Sequence of chain 1.B:
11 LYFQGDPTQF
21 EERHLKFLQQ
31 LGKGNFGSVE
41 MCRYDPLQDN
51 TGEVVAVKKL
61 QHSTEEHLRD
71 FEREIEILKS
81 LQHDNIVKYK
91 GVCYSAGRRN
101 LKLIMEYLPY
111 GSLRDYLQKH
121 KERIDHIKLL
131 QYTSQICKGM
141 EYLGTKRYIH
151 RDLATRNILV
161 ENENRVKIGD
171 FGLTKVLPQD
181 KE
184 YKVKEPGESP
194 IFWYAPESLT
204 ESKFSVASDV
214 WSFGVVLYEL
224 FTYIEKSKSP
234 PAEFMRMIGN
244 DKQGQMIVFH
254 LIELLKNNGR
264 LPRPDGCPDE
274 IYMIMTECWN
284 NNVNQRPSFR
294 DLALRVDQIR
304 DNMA

The small molecule below binds the protein below.
Small molecule (SMILES): N#CC[C@H](C1CCCC1)n1cc(-c2nc(Nc3ccc(C4CCNCC4)cc3)nc3[nH]ccc23)cn1

Binding-site contacts:
Ligand atom C20 contacts residue GLY111 of chain 1.B at 3.5 Å.
Ligand atom C20 contacts residue TYR107 of chain 1.B at 3.7 Å (hydrophobic).
Ligand atom C35 contacts residue MET105 of chain 1.B at 3.5 Å (hydrophobic).
Ligand atom C35 contacts residue ALA56 of chain 1.B at 3.7 Å (hydrophobic).
Ligand atom C07 contacts residue GLY37 of chain 1.B at 3.7 Å.
Ligand atom C29 contacts residue GLY111 of chain 1.B at 3.6 Å.
Ligand atom C21 contacts residue GLY111 of chain 1.B at 3.6 Å.
Ligand atom N36 contacts residue LEU108 of chain 1.B at 3.7 Å.
Ligand atom N01 contacts residue ARG156 of chain 1.B at 3.6 Å.
Ligand atom C15 contacts residue LEU159 of chain 1.B at 3.7 Å (hydrophobic).
Ligand atom C02 contacts residue ASN157 of chain 1.B at 3.6 Å.
Ligand atom C17 contacts residue LEU31 of chain 1.B at 3.7 Å (hydrophobic).
Ligand atom C19 contacts residue GLY111 of chain 1.B at 3.5 Å.
Ligand atom N36 contacts residue GLU106 of chain 1.B at 2.8 Å (salt-bridge).
Ligand atom C19 contacts residue LEU31 of chain 1.B at 3.7 Å (hydrophobic).
Ligand atom N36 contacts residue ALA56 of chain 1.B at 3.4 Å.
Ligand atom N01 contacts residue LEU159 of chain 1.B at 3.6 Å.
Ligand atom C06 contacts residue VAL39 of chain 1.B at 3.5 Å (hydrophobic).
Ligand atom C30 contacts residue GLY111 of chain 1.B at 3.5 Å.
Ligand atom C19 contacts residue LEU108 of chain 1.B at 3.5 Å (hydrophobic).
Ligand atom C17 contacts residue LEU108 of chain 1.B at 3.5 Å (hydrophobic).
Ligand atom N11 contacts residue GLY32 of chain 1.B at 3.5 Å.
Ligand atom C03 contacts residue ASN157 of chain 1.B at 3.6 Å.
Ligand atom C35 contacts residue GLU106 of chain 1.B at 3.6 Å.
Ligand atom C33 contacts residue LEU159 of chain 1.B at 3.4 Å (hydrophobic).
Ligand atom C34 contacts residue MET105 of chain 1.B at 3.7 Å (hydrophobic).
Ligand atom C02 contacts residue ARG156 of chain 1.B at 3.4 Å.
Ligand atom N18 contacts residue TYR107 of chain 1.B at 3.7 Å.
Ligand atom C20 contacts residue LEU108 of chain 1.B at 3.4 Å (hydrophobic).
Ligand atom N01 contacts residue ASN157 of chain 1.B at 3.3 Å.
Ligand atom N18 contacts residue LEU31 of chain 1.B at 3.7 Å.
Ligand atom N01 contacts residue GLY169 of chain 1.B at 3.6 Å.
Ligand atom C07 contacts residue GLY34 of chain 1.B at 3.8 Å.
Ligand atom N31 contacts residue LEU108 of chain 1.B at 3.3 Å (h-bond).
Ligand atom C22 contacts residue GLY111 of chain 1.B at 3.6 Å.
Ligand atom N18 contacts residue LEU108 of chain 1.B at 2.7 Å (h-bond).
Ligand atom C29 contacts residue LEU31 of chain 1.B at 3.5 Å (hydrophobic).
Ligand atom C32 contacts residue LEU159 of chain 1.B at 3.6 Å (hydrophobic).
Ligand atom C34 contacts residue LEU159 of chain 1.B at 3.6 Å (hydrophobic).
Ligand atom C12 contacts residue LEU31 of chain 1.B at 3.7 Å (hydrophobic).